Binding-site contacts:
Ligand atom C2' contacts residue MET181 of chain 1.J at 3.6 Å (hydrophobic).
Ligand atom C6' contacts residue SER91 of chain 1.J at 3.4 Å.
Ligand atom N1' contacts residue SER91 of chain 1.J at 3.5 Å (h-bond).
Ligand atom C5 contacts residue VAL179 of chain 1.J at 3.8 Å (hydrophobic).
Ligand atom C10 contacts residue SER91 of chain 1.J at 3.0 Å.
Ligand atom C9 contacts residue CYS92 of chain 1.J at 3.7 Å (hydrophobic).
Ligand atom C10 contacts residue PO41 of chain 1.FA at 3.1 Å.
Ligand atom C8 contacts residue SER204 of chain 1.J at 3.5 Å.
Ligand atom N7 contacts residue ASP205 of chain 1.J at 3.2 Å (salt-bridge).
Ligand atom C4' contacts residue MET65 of chain 1.J at 3.8 Å (hydrophobic).
Ligand atom N3 contacts residue VAL179 of chain 1.J at 3.4 Å (h-bond).
Ligand atom C10 contacts residue GLU180 of chain 1.J at 3.7 Å.
Ligand atom N1 contacts residue PHE160 of chain 1.J at 3.7 Å.
Ligand atom N1' contacts residue PO41 of chain 1.FA at 2.6 Å (h-bond).
Ligand atom O3' contacts residue GLU182 of chain 1.J at 2.5 Å (salt-bridge).
Ligand atom O3' contacts residue MET65 of chain 1.J at 3.5 Å.
Ligand atom N3 contacts residue GLU180 of chain 1.J at 3.3 Å.
Ligand atom O5' contacts residue HIS5 of chain 1.F at 2.6 Å (h-bond).
Ligand atom C6 contacts residue PHE160 of chain 1.J at 3.6 Å (hydrophobic).
Ligand atom C9 contacts residue VAL179 of chain 1.J at 3.7 Å (hydrophobic).
Ligand atom O6 contacts residue ASP205 of chain 1.J at 3.6 Å (salt-bridge).
Ligand atom C2 contacts residue VAL179 of chain 1.J at 3.7 Å (hydrophobic).
Ligand atom C2 contacts residue MET181 of chain 1.J at 3.6 Å (hydrophobic).
Ligand atom C3' contacts residue GLU182 of chain 1.J at 3.3 Å.
Ligand atom N7 contacts residue CYS92 of chain 1.J at 3.8 Å.
Ligand atom C6' contacts residue PO41 of chain 1.FA at 3.4 Å.
Ligand atom N3 contacts residue MET181 of chain 1.J at 3.5 Å.
Ligand atom C2' contacts residue PO41 of chain 1.FA at 3.5 Å.
Ligand atom C2' contacts residue GLU182 of chain 1.J at 3.5 Å.
Ligand atom N1 contacts residue VAL179 of chain 1.J at 3.8 Å.
Ligand atom N7 contacts residue GLY93 of chain 1.J at 3.5 Å (h-bond).
Ligand atom C6' contacts residue ARG44 of chain 1.F at 3.7 Å.
Ligand atom C3' contacts residue PO41 of chain 1.FA at 3.7 Å.
Ligand atom C8 contacts residue SER91 of chain 1.J at 3.7 Å.
Ligand atom C5' contacts residue PHE160 of chain 1.J at 3.6 Å (hydrophobic).
Ligand atom C5' contacts residue HIS5 of chain 1.F at 3.4 Å.
Ligand atom C4 contacts residue VAL179 of chain 1.J at 3.3 Å (hydrophobic).
Ligand atom C8 contacts residue CYS92 of chain 1.J at 3.6 Å (hydrophobic).
Ligand atom O5' contacts residue PHE160 of chain 1.J at 3.5 Å.
Ligand atom O3' contacts residue PO41 of chain 1.FA at 2.7 Å (h-bond).

The protein below binds the small molecule below.
Small molecule (SMILES): O=c1[nH]cnc2c(C[NH+]3C[C@H](CO)[C@@H](O)C3)c[nH]c12

Sequence of chain 1.J:
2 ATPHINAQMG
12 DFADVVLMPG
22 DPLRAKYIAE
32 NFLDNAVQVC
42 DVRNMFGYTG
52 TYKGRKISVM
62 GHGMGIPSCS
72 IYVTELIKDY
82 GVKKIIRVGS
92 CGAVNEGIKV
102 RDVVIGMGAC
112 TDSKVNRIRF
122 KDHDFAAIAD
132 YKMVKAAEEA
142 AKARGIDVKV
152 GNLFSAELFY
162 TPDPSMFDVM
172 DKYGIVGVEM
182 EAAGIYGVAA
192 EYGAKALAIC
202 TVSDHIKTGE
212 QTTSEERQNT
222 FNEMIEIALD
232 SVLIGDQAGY

Sequence of chain 1.F:
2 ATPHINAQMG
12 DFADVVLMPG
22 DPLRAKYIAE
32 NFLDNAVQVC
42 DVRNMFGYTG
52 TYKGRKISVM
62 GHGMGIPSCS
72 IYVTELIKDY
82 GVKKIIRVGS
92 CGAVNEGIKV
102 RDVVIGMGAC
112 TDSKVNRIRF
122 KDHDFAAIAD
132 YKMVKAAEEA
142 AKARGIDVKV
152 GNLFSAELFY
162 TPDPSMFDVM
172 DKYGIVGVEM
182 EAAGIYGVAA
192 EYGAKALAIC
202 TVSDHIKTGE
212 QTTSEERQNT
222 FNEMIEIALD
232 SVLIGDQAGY